Sequence of chain 1.K:
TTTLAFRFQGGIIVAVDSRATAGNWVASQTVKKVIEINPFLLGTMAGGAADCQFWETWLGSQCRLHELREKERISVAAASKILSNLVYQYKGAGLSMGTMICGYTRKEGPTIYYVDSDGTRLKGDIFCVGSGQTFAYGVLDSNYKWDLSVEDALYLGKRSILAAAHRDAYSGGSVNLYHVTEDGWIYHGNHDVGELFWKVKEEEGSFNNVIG

Binding-site contacts:
Ligand atom C contacts residue MES1 of chain 1.OA at 3.7 Å.
Ligand atom N contacts residue ASP126 of chain 1.L at 3.0 Å (salt-bridge).
Ligand atom O contacts residue GLY47 of chain 1.K at 3.0 Å (h-bond).
Ligand atom OE1 contacts residue MET45 of chain 1.K at 3.4 Å.
Ligand atom C3 contacts residue THR21 of chain 1.K at 3.6 Å.
Ligand atom O contacts residue MES1 of chain 1.OA at 2.8 Å (h-bond).
Ligand atom OE2 contacts residue VAL31 of chain 1.K at 3.5 Å.
Ligand atom C contacts residue THR1 of chain 1.K at 1.4 Å.
Ligand atom O contacts residue THR1 of chain 1.K at 3.6 Å (h-bond).
Ligand atom CD2 contacts residue ALA27 of chain 1.K at 3.5 Å (hydrophobic).
Ligand atom CA contacts residue GLY47 of chain 1.K at 3.3 Å.
Ligand atom CD2 contacts residue THR21 of chain 1.K at 3.8 Å.
Ligand atom C contacts residue GLY47 of chain 1.K at 3.4 Å.
Ligand atom CB contacts residue THR1 of chain 1.K at 2.6 Å.
Ligand atom C3 contacts residue TYR170 of chain 1.K at 3.3 Å (hydrophobic).
Ligand atom CB contacts residue LYS33 of chain 1.K at 3.8 Å.
Ligand atom CB contacts residue GLY47 of chain 1.K at 3.5 Å.
Ligand atom C contacts residue ASP126 of chain 1.L at 3.7 Å.
Ligand atom C1 contacts residue THR1 of chain 1.K at 2.5 Å.
Ligand atom CA contacts residue THR21 of chain 1.K at 3.8 Å.
Ligand atom O contacts residue THR1 of chain 1.K at 2.3 Å (h-bond).
Ligand atom C2 contacts residue THR1 of chain 1.K at 1.5 Å.
Ligand atom CH3 contacts residue ASP126 of chain 1.L at 3.5 Å.
Ligand atom CG contacts residue LYS33 of chain 1.K at 3.7 Å.
Ligand atom N contacts residue THR1 of chain 1.K at 3.6 Å.
Ligand atom N contacts residue THR21 of chain 1.K at 3.0 Å (h-bond).
Ligand atom N contacts residue GLY47 of chain 1.K at 2.7 Å (h-bond).
Ligand atom CA contacts residue THR1 of chain 1.K at 2.4 Å.
Ligand atom OE2 contacts residue ALA49 of chain 1.K at 3.3 Å.
Ligand atom C1 contacts residue MES1 of chain 1.OA at 3.0 Å.
Ligand atom CA contacts residue GLY47 of chain 1.K at 3.7 Å.
Ligand atom O contacts residue ALA20 of chain 1.K at 3.3 Å.
Ligand atom C2 contacts residue MES1 of chain 1.OA at 3.7 Å.
Ligand atom O contacts residue THR21 of chain 1.K at 3.0 Å (h-bond).
Ligand atom C3 contacts residue ARG19 of chain 1.K at 3.7 Å.
Ligand atom C3 contacts residue THR1 of chain 1.K at 2.5 Å.
Ligand atom O contacts residue THR21 of chain 1.K at 3.5 Å (h-bond).
Ligand atom O contacts residue ALA49 of chain 1.K at 3.0 Å (h-bond).
Ligand atom O contacts residue GLY48 of chain 1.K at 3.8 Å.
Ligand atom C1 contacts residue SER131 of chain 1.K at 3.7 Å.

Sequence of chain 1.L:
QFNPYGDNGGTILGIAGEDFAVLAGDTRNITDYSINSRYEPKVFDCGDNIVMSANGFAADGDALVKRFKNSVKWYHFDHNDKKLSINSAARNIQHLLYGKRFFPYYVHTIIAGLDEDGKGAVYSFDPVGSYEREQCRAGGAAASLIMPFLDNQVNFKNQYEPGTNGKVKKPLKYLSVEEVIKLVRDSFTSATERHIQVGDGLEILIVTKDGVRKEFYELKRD

This protein binds this small molecule.
Small molecule (SMILES): CC(=O)N[C@@H](CC(C)C)C(=O)N[C@@H](C)C(=O)N[C@@H](CCC(=O)O)[C@@H](O)[C@H](C)CO